Sequence of chain 1.L:
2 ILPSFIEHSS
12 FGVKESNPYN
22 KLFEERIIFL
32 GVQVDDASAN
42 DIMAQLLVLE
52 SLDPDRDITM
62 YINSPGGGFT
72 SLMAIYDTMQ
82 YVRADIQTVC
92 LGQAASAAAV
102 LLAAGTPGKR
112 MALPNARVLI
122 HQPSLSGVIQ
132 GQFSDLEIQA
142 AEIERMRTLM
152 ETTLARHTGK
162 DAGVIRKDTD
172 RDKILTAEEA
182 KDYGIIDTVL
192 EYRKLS

The protein below binds the small molecule below.
Small molecule (SMILES): CC(C)C[C@H](NC(=O)[C@H](CC(C)C)NC(=O)c1ccccc1)C(=O)O

Binding-site contacts:
Ligand atom C5 contacts residue LEU73 of chain 1.L at 4.0 Å (hydrophobic).
Ligand atom C2 contacts residue SER97 of chain 1.L at 3.4 Å.
Ligand atom C3 contacts residue ALA98 of chain 1.L at 3.5 Å (hydrophobic).
Ligand atom O contacts residue GLY69 of chain 1.L at 3.0 Å.
Ligand atom C4 contacts residue ALA98 of chain 1.L at 3.9 Å (hydrophobic).
Ligand atom C1 contacts residue PRO124 of chain 1.L at 4.0 Å (hydrophobic).
Ligand atom C contacts residue PRO124 of chain 1.L at 4.0 Å (hydrophobic).
Ligand atom C3 contacts residue MET151 of chain 1.L at 3.9 Å (hydrophobic).
Ligand atom C6 contacts residue GLY68 of chain 1.L at 4.1 Å.
Ligand atom C4 contacts residue MET151 of chain 1.L at 3.6 Å (hydrophobic).
Ligand atom CG contacts residue PHE70 of chain 1.L at 4.1 Å (hydrophobic).
Ligand atom C2 contacts residue ALA98 of chain 1.L at 3.7 Å (hydrophobic).
Ligand atom CA contacts residue SER125 of chain 1.L at 3.6 Å.
Ligand atom C contacts residue SER125 of chain 1.L at 4.0 Å.
Ligand atom C contacts residue GLY68 of chain 1.L at 3.8 Å.
Ligand atom O contacts residue GLY68 of chain 1.L at 3.2 Å (h-bond).
Ligand atom C contacts residue GLY69 of chain 1.L at 4.1 Å.
Ligand atom OXT contacts residue SER127 of chain 1.L at 3.5 Å (h-bond).
Ligand atom O1 contacts residue SER125 of chain 1.L at 3.1 Å (h-bond).
Ligand atom C1 contacts residue GLY68 of chain 1.L at 4.1 Å.
Ligand atom C6 contacts residue PHE70 of chain 1.L at 3.8 Å (hydrophobic).
Ligand atom C3 contacts residue SER97 of chain 1.L at 3.5 Å.
Ligand atom CB contacts residue GLY68 of chain 1.L at 4.1 Å.
Ligand atom CG contacts residue SER125 of chain 1.L at 4.0 Å.
Ligand atom CD2 contacts residue PHE70 of chain 1.L at 3.3 Å (hydrophobic).
Ligand atom CD1 contacts residue PRO124 of chain 1.L at 4.1 Å (hydrophobic).
Ligand atom N contacts residue GLY68 of chain 1.L at 3.0 Å (h-bond).
Ligand atom O contacts residue LEU126 of chain 1.L at 3.7 Å.
Ligand atom C contacts residue GLY68 of chain 1.L at 3.8 Å.
Ligand atom CD1 contacts residue SER127 of chain 1.L at 3.9 Å.
Ligand atom N contacts residue SER125 of chain 1.L at 2.9 Å (h-bond).
Ligand atom CA contacts residue GLY68 of chain 1.L at 3.8 Å.
Ligand atom CD1 contacts residue MET147 of chain 1.L at 3.8 Å (hydrophobic).
Ligand atom CB contacts residue SER125 of chain 1.L at 3.4 Å.
Ligand atom CD2 contacts residue MET147 of chain 1.L at 3.6 Å (hydrophobic).
Ligand atom O1 contacts residue PRO124 of chain 1.L at 3.2 Å.
Ligand atom C3 contacts residue HIS122 of chain 1.L at 3.4 Å.
Ligand atom O contacts residue PHE70 of chain 1.L at 4.1 Å.
Ligand atom C2 contacts residue HIS122 of chain 1.L at 3.7 Å.
Ligand atom C5 contacts residue PHE70 of chain 1.L at 3.4 Å (hydrophobic).